Binding-site contacts:
Ligand atom C9 contacts residue THR88 of chain 1.B at 3.3 Å.
Ligand atom N8 contacts residue THR88 of chain 1.B at 2.9 Å (h-bond).
Ligand atom O2 contacts residue SER139 of chain 1.B at 3.0 Å (h-bond).
Ligand atom C7 contacts residue TYR58 of chain 1.B at 3.3 Å (hydrophobic).
Ligand atom O92 contacts residue TYR58 of chain 1.B at 3.6 Å.
Ligand atom O91 contacts residue LEU87 of chain 1.B at 3.5 Å.
Ligand atom C9 contacts residue ARG93 of chain 1.B at 3.3 Å.
Ligand atom O1 contacts residue GLU10 of chain 1.B at 3.0 Å (salt-bridge).
Ligand atom O2 contacts residue THR140 of chain 1.B at 3.0 Å (h-bond).
Ligand atom N8 contacts residue TYR217 of chain 1.B at 3.6 Å.
Ligand atom O3 contacts residue MET193 of chain 1.B at 2.8 Å.
Ligand atom C8 contacts residue THR88 of chain 1.B at 3.2 Å.
Ligand atom N1 contacts residue GLU190 of chain 1.B at 3.6 Å.
Ligand atom O1 contacts residue TYR58 of chain 1.B at 3.6 Å (h-bond).
Ligand atom O92 contacts residue ARG93 of chain 1.B at 2.7 Å (salt-bridge).
Ligand atom N2 contacts residue MET193 of chain 1.B at 3.2 Å.
Ligand atom O92 contacts residue GLY138 of chain 1.B at 3.4 Å.
Ligand atom O91 contacts residue ARG93 of chain 1.B at 2.8 Å (salt-bridge).
Ligand atom N2 contacts residue GLU190 of chain 1.B at 3.6 Å (salt-bridge).
Ligand atom O4 contacts residue GLU190 of chain 1.B at 3.0 Å (salt-bridge).
Ligand atom O4 contacts residue LEU189 of chain 1.B at 3.0 Å.
Ligand atom N3 contacts residue THR140 of chain 1.B at 3.1 Å (h-bond).
Ligand atom O2 contacts residue GLY138 of chain 1.B at 3.4 Å.
Ligand atom N8 contacts residue PRO86 of chain 1.B at 2.8 Å (h-bond).
Ligand atom C8 contacts residue GLU190 of chain 1.B at 3.4 Å.
Ligand atom C5 contacts residue GLU190 of chain 1.B at 3.2 Å.
Ligand atom C6 contacts residue LEU135 of chain 1.B at 3.6 Å (hydrophobic).
Ligand atom C2 contacts residue THR140 of chain 1.B at 3.6 Å.
Ligand atom N1 contacts residue LEU135 of chain 1.B at 3.4 Å.
Ligand atom O91 contacts residue THR88 of chain 1.B at 2.9 Å (h-bond).
Ligand atom C8 contacts residue SER139 of chain 1.B at 3.3 Å.
Ligand atom O3 contacts residue GLU190 of chain 1.B at 3.4 Å.
Ligand atom C6 contacts residue GLU190 of chain 1.B at 3.1 Å.
Ligand atom N8 contacts residue GLU190 of chain 1.B at 3.0 Å (salt-bridge).
Ligand atom O92 contacts residue SER139 of chain 1.B at 2.8 Å (h-bond).
Ligand atom O91 contacts residue TYR58 of chain 1.B at 3.4 Å.
Ligand atom C9 contacts residue SER139 of chain 1.B at 3.3 Å.
Ligand atom C2 contacts residue LEU135 of chain 1.B at 3.5 Å (hydrophobic).
Ligand atom O1 contacts residue MET193 of chain 1.B at 3.2 Å.
Ligand atom O1 contacts residue THR171 of chain 1.B at 3.1 Å (h-bond).

Sequence of chain 1.B:
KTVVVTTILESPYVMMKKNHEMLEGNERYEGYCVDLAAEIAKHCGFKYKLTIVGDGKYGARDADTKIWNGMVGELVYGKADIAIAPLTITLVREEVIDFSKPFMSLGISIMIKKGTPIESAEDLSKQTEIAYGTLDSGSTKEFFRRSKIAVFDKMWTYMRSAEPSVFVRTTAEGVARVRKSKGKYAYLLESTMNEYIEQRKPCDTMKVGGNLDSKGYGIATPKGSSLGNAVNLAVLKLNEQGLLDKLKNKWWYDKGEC

A small-molecule ligand and the protein it binds are described below.
Small molecule (SMILES): N[C@@H](Cn1cc([N+](=O)[O-])c(=O)[nH]c1=O)C(=O)O